Binding-site contacts:
Ligand atom C8 contacts residue MAN7 of chain 1.G at 3.7 Å.
Ligand atom C8 contacts residue ASP114 of chain 1.E at 2.9 Å.
Ligand atom O7 contacts residue ASN119 of chain 1.D at 3.8 Å.
Ligand atom O6 contacts residue THR121 of chain 1.D at 4.1 Å.
Ligand atom C1 contacts residue MAN8 of chain 1.G at 4.3 Å.
Ligand atom C3 contacts residue ASP114 of chain 1.E at 3.8 Å.
Ligand atom C7 contacts residue ASP114 of chain 1.E at 3.5 Å.
Ligand atom C8 contacts residue MAN8 of chain 1.G at 3.6 Å.
Ligand atom C1 contacts residue ASN119 of chain 1.D at 1.5 Å.
Ligand atom N2 contacts residue MAN8 of chain 1.G at 3.4 Å (h-bond).
Ligand atom N2 contacts residue ASN119 of chain 1.D at 3.1 Å (h-bond).
Ligand atom C2 contacts residue ASN119 of chain 1.D at 2.7 Å.
Ligand atom C2 contacts residue ASP114 of chain 1.E at 4.2 Å.
Ligand atom C5 contacts residue PRO123 of chain 1.D at 4.3 Å (hydrophobic).
Ligand atom C7 contacts residue MAN8 of chain 1.G at 4.3 Å.
Ligand atom O5 contacts residue ASN119 of chain 1.D at 2.4 Å (h-bond).
Ligand atom O6 contacts residue ASN119 of chain 1.D at 3.8 Å.
Ligand atom C7 contacts residue ASN119 of chain 1.D at 3.2 Å.
Ligand atom O6 contacts residue PRO123 of chain 1.D at 3.6 Å.
Ligand atom C3 contacts residue MAN8 of chain 1.G at 3.4 Å.
Ligand atom N2 contacts residue ASP114 of chain 1.E at 3.0 Å (salt-bridge).
Ligand atom C4 contacts residue ASN119 of chain 1.D at 4.3 Å.
Ligand atom C2 contacts residue MAN8 of chain 1.G at 3.9 Å.
Ligand atom O5 contacts residue PRO123 of chain 1.D at 4.4 Å.
Ligand atom C3 contacts residue ASN119 of chain 1.D at 3.9 Å.
Ligand atom C7 contacts residue MAN7 of chain 1.G at 4.3 Å.
Ligand atom C4 contacts residue MAN8 of chain 1.G at 4.5 Å.
Ligand atom O3 contacts residue ASP114 of chain 1.E at 3.8 Å.
Ligand atom C8 contacts residue ASN119 of chain 1.D at 3.6 Å.
Ligand atom C6 contacts residue SER100 of chain 1.A at 4.4 Å.
Ligand atom C1 contacts residue PRO123 of chain 1.D at 4.4 Å (hydrophobic).
Ligand atom O4 contacts residue LEU97 of chain 1.A at 3.3 Å.
Ligand atom O6 contacts residue MET122 of chain 1.D at 4.3 Å.
Ligand atom O3 contacts residue MAN8 of chain 1.G at 3.9 Å.
Ligand atom C5 contacts residue ASN119 of chain 1.D at 3.6 Å.

A small-molecule ligand and the protein it binds are described below.
Small molecule (SMILES): CC(=O)N[C@H]1[C@H](O[C@H]2[C@H](O)[C@@H](NC(C)=O)CO[C@@H]2CO)O[C@H](CO)[C@@H](O[C@@H]2O[C@H](CO[C@H]3O[C@H](CO)[C@@H](O)[C@H](O)[C@@H]3O)[C@@H](O)[C@H](O[C@H]3O[C@H](CO)[C@@H](O)[C@H](O)[C@@H]3O)[C@@H]2O)[C@@H]1O

Sequence of chain 1.D:
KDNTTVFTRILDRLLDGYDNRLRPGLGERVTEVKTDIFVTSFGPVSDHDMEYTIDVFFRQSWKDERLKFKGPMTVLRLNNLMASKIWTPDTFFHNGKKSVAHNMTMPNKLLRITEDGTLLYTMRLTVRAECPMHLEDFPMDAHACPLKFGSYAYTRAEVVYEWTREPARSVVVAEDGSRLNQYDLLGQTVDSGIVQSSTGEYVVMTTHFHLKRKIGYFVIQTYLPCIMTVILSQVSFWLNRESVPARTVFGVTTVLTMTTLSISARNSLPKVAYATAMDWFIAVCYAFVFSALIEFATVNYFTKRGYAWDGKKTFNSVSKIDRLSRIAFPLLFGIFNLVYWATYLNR

Sequence of chain 1.A:
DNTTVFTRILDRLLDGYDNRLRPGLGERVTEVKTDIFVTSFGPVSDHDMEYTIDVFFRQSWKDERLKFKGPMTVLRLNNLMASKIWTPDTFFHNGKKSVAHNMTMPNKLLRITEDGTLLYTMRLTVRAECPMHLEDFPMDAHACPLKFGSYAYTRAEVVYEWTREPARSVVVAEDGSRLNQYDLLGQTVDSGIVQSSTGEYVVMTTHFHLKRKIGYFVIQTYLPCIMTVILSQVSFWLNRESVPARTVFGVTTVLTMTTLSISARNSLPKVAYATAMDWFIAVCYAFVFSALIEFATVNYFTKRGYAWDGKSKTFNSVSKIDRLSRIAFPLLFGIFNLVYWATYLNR

Sequence of chain 1.E:
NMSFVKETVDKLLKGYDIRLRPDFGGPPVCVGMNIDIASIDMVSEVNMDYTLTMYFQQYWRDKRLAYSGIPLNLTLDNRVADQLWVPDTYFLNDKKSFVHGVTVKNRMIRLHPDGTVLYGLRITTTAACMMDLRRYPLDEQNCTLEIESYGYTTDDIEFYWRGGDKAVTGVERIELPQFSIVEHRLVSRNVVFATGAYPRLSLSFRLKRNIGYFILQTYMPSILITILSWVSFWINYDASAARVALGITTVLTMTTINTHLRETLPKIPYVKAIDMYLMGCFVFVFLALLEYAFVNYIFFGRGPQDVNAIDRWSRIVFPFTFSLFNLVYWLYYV